The small molecule below binds the protein below.
Small molecule (SMILES): Nc1ncnc2c1ncn2[C@@H]1O[C@@H]2CO[P](=O)(O)O[C@H]3[C@@H](O)[C@H](n4cnc5c(N)ncnc54)O[C@@H]3CO[P](=O)(O)O[C@H]2[C@H]1O

Sequence of chain 3.B:
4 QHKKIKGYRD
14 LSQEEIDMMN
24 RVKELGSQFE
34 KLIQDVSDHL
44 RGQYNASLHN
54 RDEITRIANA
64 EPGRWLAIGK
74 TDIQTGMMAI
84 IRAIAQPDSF

Binding-site contacts:
Ligand atom N91 contacts residue 2BA1 of chain 4.J at 0.1 Å (h-bond).
Ligand atom N61 contacts residue 2BA1 of chain 4.J at 0.1 Å (h-bond).
Ligand atom C2' contacts residue 2BA1 of chain 4.J at 0.3 Å.
Ligand atom C4'1 contacts residue 2BA1 of chain 4.J at 0.5 Å.
Ligand atom C4' contacts residue 2BA1 of chain 4.J at 0.5 Å.
Ligand atom C51 contacts residue 2BA1 of chain 4.J at 0.0 Å.
Ligand atom C21 contacts residue 2BA1 of chain 4.J at 0.1 Å.
Ligand atom C4 contacts residue 2BA1 of chain 4.J at 0.1 Å.
Ligand atom C6 contacts residue 2BA1 of chain 4.J at 0.1 Å.
Ligand atom N11 contacts residue 2BA1 of chain 4.J at 0.1 Å (h-bond).
Ligand atom O2' contacts residue 2BA1 of chain 4.J at 0.3 Å (h-bond).
Ligand atom C81 contacts residue 2BA1 of chain 4.J at 0.1 Å.
Ligand atom O4' contacts residue 2BA1 of chain 4.J at 0.3 Å (h-bond).
Ligand atom C1' contacts residue 2BA1 of chain 4.J at 0.2 Å.
Ligand atom C8 contacts residue 2BA1 of chain 4.J at 0.1 Å.
Ligand atom C41 contacts residue 2BA1 of chain 4.J at 0.1 Å.
Ligand atom C61 contacts residue 2BA1 of chain 4.J at 0.1 Å.
Ligand atom N31 contacts residue 2BA1 of chain 4.J at 0.1 Å (h-bond).
Ligand atom P contacts residue 2BA1 of chain 4.J at 0.1 Å.
Ligand atom O2P1 contacts residue 2BA1 of chain 4.J at 0.4 Å (h-bond).
Ligand atom N3 contacts residue 2BA1 of chain 4.J at 0.1 Å (h-bond).
Ligand atom O2P contacts residue 2BA1 of chain 4.J at 0.4 Å (h-bond).
Ligand atom N7 contacts residue 2BA1 of chain 4.J at 0.1 Å (h-bond).
Ligand atom C3' contacts residue 2BA1 of chain 4.J at 0.3 Å.
Ligand atom P1 contacts residue 2BA1 of chain 4.J at 0.1 Å.
Ligand atom O1P contacts residue 2BA1 of chain 4.J at 0.2 Å (h-bond).
Ligand atom C5 contacts residue 2BA1 of chain 4.J at 0.0 Å.
Ligand atom N71 contacts residue 2BA1 of chain 4.J at 0.1 Å (h-bond).
Ligand atom O3' contacts residue 2BA1 of chain 4.J at 0.1 Å (h-bond).
Ligand atom O4'1 contacts residue 2BA1 of chain 4.J at 0.3 Å (h-bond).
Ligand atom C3'1 contacts residue 2BA1 of chain 4.J at 0.3 Å.
Ligand atom N9 contacts residue 2BA1 of chain 4.J at 0.1 Å (h-bond).
Ligand atom O2'1 contacts residue 2BA1 of chain 4.J at 0.3 Å (h-bond).
Ligand atom C1'1 contacts residue 2BA1 of chain 4.J at 0.2 Å.
Ligand atom C2 contacts residue 2BA1 of chain 4.J at 0.1 Å.
Ligand atom O1P1 contacts residue 2BA1 of chain 4.J at 0.2 Å (h-bond).
Ligand atom N1 contacts residue 2BA1 of chain 4.J at 0.1 Å (h-bond).
Ligand atom O3'1 contacts residue 2BA1 of chain 4.J at 0.1 Å (h-bond).
Ligand atom C2'1 contacts residue 2BA1 of chain 4.J at 0.3 Å.
Ligand atom N6 contacts residue 2BA1 of chain 4.J at 0.1 Å (h-bond).

Sequence of chain 4.B:
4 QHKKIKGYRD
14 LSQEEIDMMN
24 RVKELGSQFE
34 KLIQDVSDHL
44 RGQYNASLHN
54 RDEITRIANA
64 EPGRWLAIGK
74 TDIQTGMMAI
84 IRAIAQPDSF